This protein binds this small molecule.
Small molecule (SMILES): CC(=O)N[C@H]1[C@H](O[C@H]2[C@H](O)[C@@H](NC(C)=O)CO[C@@H]2CO)O[C@H](CO)[C@@H](O)[C@@H]1O

Sequence of chain 1.A:
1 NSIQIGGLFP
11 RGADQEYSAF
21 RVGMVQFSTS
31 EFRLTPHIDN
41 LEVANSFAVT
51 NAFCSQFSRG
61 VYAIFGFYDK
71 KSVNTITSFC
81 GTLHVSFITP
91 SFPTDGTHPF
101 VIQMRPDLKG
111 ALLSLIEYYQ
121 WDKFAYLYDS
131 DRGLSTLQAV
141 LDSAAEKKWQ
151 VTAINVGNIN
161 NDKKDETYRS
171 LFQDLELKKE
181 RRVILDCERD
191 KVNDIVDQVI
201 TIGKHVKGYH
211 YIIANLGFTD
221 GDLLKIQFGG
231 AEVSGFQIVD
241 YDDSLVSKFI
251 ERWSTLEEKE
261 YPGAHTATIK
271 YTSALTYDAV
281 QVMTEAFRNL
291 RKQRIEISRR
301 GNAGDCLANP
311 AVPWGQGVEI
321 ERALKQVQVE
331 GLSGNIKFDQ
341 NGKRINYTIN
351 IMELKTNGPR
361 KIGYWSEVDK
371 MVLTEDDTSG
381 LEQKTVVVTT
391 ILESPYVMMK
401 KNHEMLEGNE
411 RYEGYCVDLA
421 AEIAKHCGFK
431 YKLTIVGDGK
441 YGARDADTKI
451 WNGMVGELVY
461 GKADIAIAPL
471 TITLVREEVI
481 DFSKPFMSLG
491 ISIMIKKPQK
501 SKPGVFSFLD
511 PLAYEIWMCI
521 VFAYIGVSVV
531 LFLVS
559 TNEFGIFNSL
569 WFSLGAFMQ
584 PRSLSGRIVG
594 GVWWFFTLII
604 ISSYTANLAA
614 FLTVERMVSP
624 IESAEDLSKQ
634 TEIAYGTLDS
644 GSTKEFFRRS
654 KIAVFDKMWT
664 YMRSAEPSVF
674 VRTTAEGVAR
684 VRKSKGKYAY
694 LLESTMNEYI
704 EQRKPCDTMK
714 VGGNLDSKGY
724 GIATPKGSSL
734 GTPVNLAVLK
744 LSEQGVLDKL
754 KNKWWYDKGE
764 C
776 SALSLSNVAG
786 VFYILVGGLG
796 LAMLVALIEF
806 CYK

Binding-site contacts:
Ligand atom C3 contacts residue GLN328 of chain 1.A at 4.1 Å.
Ligand atom C7 contacts residue GLN328 of chain 1.A at 3.2 Å.
Ligand atom O7 contacts residue GLN328 of chain 1.A at 3.1 Å (h-bond).
Ligand atom O3 contacts residue GLN328 of chain 1.A at 4.0 Å.
Ligand atom C1 contacts residue ASN335 of chain 1.A at 4.5 Å.
Ligand atom C3 contacts residue ASN346 of chain 1.A at 3.7 Å.
Ligand atom C4 contacts residue ASN346 of chain 1.A at 3.5 Å.
Ligand atom N2 contacts residue ASN346 of chain 1.A at 3.9 Å.
Ligand atom O6 contacts residue ASN335 of chain 1.A at 3.0 Å (h-bond).
Ligand atom C5 contacts residue ASN346 of chain 1.A at 2.5 Å.
Ligand atom C8 contacts residue GLN328 of chain 1.A at 3.3 Å.
Ligand atom C1 contacts residue ASN346 of chain 1.A at 1.5 Å.
Ligand atom O6 contacts residue ASN346 of chain 1.A at 3.9 Å.
Ligand atom O5 contacts residue ASN346 of chain 1.A at 1.2 Å (h-bond).
Ligand atom C2 contacts residue ASN346 of chain 1.A at 2.9 Å.
Ligand atom C7 contacts residue LYS337 of chain 1.A at 3.8 Å.
Ligand atom C2 contacts residue GLN328 of chain 1.A at 3.2 Å.
Ligand atom O4 contacts residue ASN335 of chain 1.A at 4.5 Å.
Ligand atom N2 contacts residue LYS337 of chain 1.A at 4.2 Å.
Ligand atom C6 contacts residue ASN346 of chain 1.A at 3.3 Å.
Ligand atom C6 contacts residue ASN335 of chain 1.A at 4.2 Å.
Ligand atom C1 contacts residue LYS337 of chain 1.A at 4.4 Å.
Ligand atom O5 contacts residue ASN335 of chain 1.A at 3.9 Å.
Ligand atom C4 contacts residue ASN335 of chain 1.A at 3.8 Å.
Ligand atom N2 contacts residue GLN328 of chain 1.A at 3.6 Å.
Ligand atom C1 contacts residue GLN328 of chain 1.A at 4.1 Å.
Ligand atom O7 contacts residue LYS337 of chain 1.A at 2.8 Å (salt-bridge).
Ligand atom C5 contacts residue ASN335 of chain 1.A at 4.3 Å.